The protein below binds the small molecule below.
Small molecule (SMILES): O=C(O)[C@H](O)Cc1ccc(O)cc1

Binding-site contacts:
Ligand atom C6 contacts residue PHE71 of chain 2.A at 4.2 Å (hydrophobic).
Ligand atom C1 contacts residue PHE164 of chain 2.A at 4.2 Å (hydrophobic).
Ligand atom C8 contacts residue VAL269 of chain 2.A at 4.1 Å (hydrophobic).
Ligand atom O1 contacts residue PHE164 of chain 2.A at 3.2 Å.
Ligand atom C8 contacts residue LEU238 of chain 2.A at 3.7 Å (hydrophobic).
Ligand atom C9 contacts residue TYR236 of chain 2.A at 3.7 Å (hydrophobic).
Ligand atom C1 contacts residue ARG163 of chain 2.A at 3.9 Å.
Ligand atom C4 contacts residue TYR177 of chain 2.A at 4.3 Å (hydrophobic).
Ligand atom C3 contacts residue CYS218 of chain 2.A at 2.8 Å (hydrophobic).
Ligand atom C7 contacts residue LEU238 of chain 2.A at 4.1 Å (hydrophobic).
Ligand atom C8 contacts residue TYR236 of chain 2.A at 4.2 Å (hydrophobic).
Ligand atom C9 contacts residue LEU238 of chain 2.A at 3.8 Å (hydrophobic).
Ligand atom O4 contacts residue TYR236 of chain 2.A at 3.2 Å.
Ligand atom C1 contacts residue CYS218 of chain 2.A at 2.6 Å (hydrophobic).
Ligand atom C4 contacts residue TRP125 of chain 2.A at 4.0 Å (hydrophobic).
Ligand atom O4 contacts residue CYS218 of chain 2.A at 2.7 Å (h-bond).
Ligand atom C7 contacts residue GLU284 of chain 2.A at 3.4 Å.
Ligand atom C5 contacts residue CYS300 of chain 2.A at 4.2 Å (hydrophobic).
Ligand atom C3 contacts residue TYR236 of chain 2.A at 4.2 Å (hydrophobic).
Ligand atom O3 contacts residue LEU295 of chain 2.A at 4.0 Å.
Ligand atom O1 contacts residue ARG163 of chain 2.A at 3.1 Å (salt-bridge).
Ligand atom C2 contacts residue CYS218 of chain 2.A at 1.9 Å (hydrophobic).
Ligand atom C1 contacts residue CYS300 of chain 2.A at 4.2 Å (hydrophobic).
Ligand atom O2 contacts residue CYS218 of chain 2.A at 3.4 Å.
Ligand atom C2 contacts residue TYR236 of chain 2.A at 4.2 Å (hydrophobic).
Ligand atom O3 contacts residue MET291 of chain 2.A at 3.5 Å.
Ligand atom C7 contacts residue PHE71 of chain 2.A at 4.1 Å (hydrophobic).
Ligand atom C5 contacts residue PHE164 of chain 2.A at 4.0 Å (hydrophobic).
Ligand atom O2 contacts residue LEU238 of chain 2.A at 3.5 Å.
Ligand atom C6 contacts residue TRP125 of chain 2.A at 4.0 Å (hydrophobic).
Ligand atom O2 contacts residue ARG163 of chain 2.A at 3.9 Å.
Ligand atom O2 contacts residue CYS300 of chain 2.A at 3.7 Å.
Ligand atom C4 contacts residue CYS218 of chain 2.A at 4.2 Å (hydrophobic).
Ligand atom O3 contacts residue GLU284 of chain 2.A at 2.6 Å (salt-bridge).
Ligand atom O3 contacts residue PHE71 of chain 2.A at 3.3 Å.
Ligand atom O1 contacts residue CYS218 of chain 2.A at 3.0 Å (h-bond).
Ligand atom O4 contacts residue LEU238 of chain 2.A at 3.7 Å.
Ligand atom C3 contacts residue TYR177 of chain 2.A at 3.5 Å (hydrophobic).
Ligand atom C8 contacts residue GLU284 of chain 2.A at 3.4 Å.
Ligand atom C5 contacts residue TRP125 of chain 2.A at 3.8 Å (hydrophobic).

Sequence of chain 2.A:
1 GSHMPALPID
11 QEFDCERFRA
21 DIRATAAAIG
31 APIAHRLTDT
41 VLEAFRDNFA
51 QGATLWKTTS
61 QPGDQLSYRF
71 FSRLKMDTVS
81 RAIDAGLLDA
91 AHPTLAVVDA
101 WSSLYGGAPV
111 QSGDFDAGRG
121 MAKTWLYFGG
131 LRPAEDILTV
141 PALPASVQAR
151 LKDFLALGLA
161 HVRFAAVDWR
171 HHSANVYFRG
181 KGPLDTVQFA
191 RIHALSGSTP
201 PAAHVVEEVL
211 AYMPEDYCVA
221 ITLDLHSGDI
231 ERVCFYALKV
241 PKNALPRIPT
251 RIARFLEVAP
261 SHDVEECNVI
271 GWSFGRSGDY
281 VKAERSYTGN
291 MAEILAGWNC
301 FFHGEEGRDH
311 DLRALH